A protein and the small-molecule ligand that binds it are described below.
Small molecule (SMILES): Cc1cc([C@H](C(=O)N2C[C@H](O)C[C@H]2C2=NO[C@](C)(c3ccc(-c4scnc4C)cc3)N2)C(C)C)on1

Binding-site contacts:
Ligand atom O4 contacts residue HIS64 of chain 1.I at 3.5 Å.
Ligand atom C12 contacts residue TYR47 of chain 1.I at 3.8 Å (hydrophobic).
Ligand atom C12 contacts residue ILE58 of chain 1.I at 3.8 Å (hydrophobic).
Ligand atom C13 contacts residue TYR47 of chain 1.I at 3.7 Å (hydrophobic).
Ligand atom C4 contacts residue HIS64 of chain 1.I at 3.5 Å.
Ligand atom C24 contacts residue PRO48 of chain 1.I at 3.0 Å (hydrophobic).
Ligand atom C7 contacts residue HIS59 of chain 1.I at 3.6 Å.
Ligand atom N3 contacts residue TYR47 of chain 1.I at 3.0 Å (h-bond).
Ligand atom C22 contacts residue TYR61 of chain 1.I at 3.3 Å (hydrophobic).
Ligand atom C21 contacts residue TYR61 of chain 1.I at 3.3 Å (hydrophobic).
Ligand atom N5 contacts residue ARG56 of chain 1.I at 3.1 Å (salt-bridge).
Ligand atom O1 contacts residue TYR61 of chain 1.I at 3.6 Å.
Ligand atom C7 contacts residue TYR47 of chain 1.I at 3.6 Å (hydrophobic).
Ligand atom C1 contacts residue TRP37 of chain 1.I at 3.5 Å (hydrophobic).
Ligand atom C24 contacts residue LEU50 of chain 1.I at 3.7 Å (hydrophobic).
Ligand atom C2 contacts residue TYR47 of chain 1.I at 3.7 Å (hydrophobic).
Ligand atom C13 contacts residue ILE58 of chain 1.I at 3.6 Å (hydrophobic).
Ligand atom O2 contacts residue HIS64 of chain 1.I at 2.5 Å (h-bond).
Ligand atom C3 contacts residue TRP66 of chain 1.I at 3.3 Å (hydrophobic).
Ligand atom S1 contacts residue PHE25 of chain 1.I at 3.8 Å.
Ligand atom C15 contacts residue ILE58 of chain 1.I at 3.6 Å (hydrophobic).
Ligand atom C14 contacts residue HIS59 of chain 1.I at 3.8 Å.
Ligand atom C4 contacts residue TRP66 of chain 1.I at 3.6 Å (hydrophobic).
Ligand atom C4 contacts residue TRP37 of chain 1.I at 3.7 Å (hydrophobic).
Ligand atom N2 contacts residue HIS59 of chain 1.I at 2.9 Å (h-bond).
Ligand atom C5 contacts residue TYR61 of chain 1.I at 3.8 Å (hydrophobic).
Ligand atom O4 contacts residue PHE40 of chain 1.I at 3.5 Å.
Ligand atom C14 contacts residue TYR47 of chain 1.I at 3.7 Å (hydrophobic).
Ligand atom O2 contacts residue SER60 of chain 1.I at 2.8 Å (h-bond).
Ligand atom C4 contacts residue SER60 of chain 1.I at 3.7 Å.
Ligand atom C17 contacts residue TYR61 of chain 1.I at 3.6 Å (hydrophobic).
Ligand atom C23 contacts residue TYR61 of chain 1.I at 3.3 Å (hydrophobic).
Ligand atom C2 contacts residue HIS59 of chain 1.I at 3.6 Å.
Ligand atom O2 contacts residue TYR61 of chain 1.I at 3.6 Å.
Ligand atom N1 contacts residue TYR47 of chain 1.I at 3.5 Å (h-bond).
Ligand atom C4 contacts residue TYR47 of chain 1.I at 3.8 Å (hydrophobic).
Ligand atom C1 contacts residue TYR47 of chain 1.I at 3.3 Å (hydrophobic).
Ligand atom N5 contacts residue PRO48 of chain 1.I at 3.5 Å.
Ligand atom C26 contacts residue ARG56 of chain 1.I at 3.8 Å.
Ligand atom C3 contacts residue TYR47 of chain 1.I at 3.4 Å (hydrophobic).

Sequence of chain 1.I:
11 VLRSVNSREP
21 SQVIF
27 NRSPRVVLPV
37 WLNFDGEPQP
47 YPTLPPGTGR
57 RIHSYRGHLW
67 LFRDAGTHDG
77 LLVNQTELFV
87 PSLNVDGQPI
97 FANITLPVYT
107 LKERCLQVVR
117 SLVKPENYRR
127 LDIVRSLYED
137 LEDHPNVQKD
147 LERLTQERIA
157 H